Sequence of chain 1.B:
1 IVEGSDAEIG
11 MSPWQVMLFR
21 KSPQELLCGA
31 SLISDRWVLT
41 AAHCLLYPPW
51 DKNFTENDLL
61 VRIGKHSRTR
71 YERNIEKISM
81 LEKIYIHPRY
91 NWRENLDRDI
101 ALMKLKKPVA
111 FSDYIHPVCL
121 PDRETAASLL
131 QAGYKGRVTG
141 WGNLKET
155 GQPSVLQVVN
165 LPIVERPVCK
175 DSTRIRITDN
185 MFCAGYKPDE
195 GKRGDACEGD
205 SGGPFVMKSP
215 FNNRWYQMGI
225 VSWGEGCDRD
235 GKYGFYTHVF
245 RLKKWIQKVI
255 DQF

Binding-site contacts:
Ligand atom C6 contacts residue SER205 of chain 1.B at 3.8 Å.
Ligand atom C32 contacts residue TRP227 of chain 1.B at 3.7 Å (hydrophobic).
Ligand atom C42 contacts residue TYR47 of chain 1.B at 3.6 Å (hydrophobic).
Ligand atom N2 contacts residue ASP199 of chain 1.B at 2.7 Å (salt-bridge).
Ligand atom C5 contacts residue GLY228 of chain 1.B at 3.7 Å.
Ligand atom C9 contacts residue GLY228 of chain 1.B at 3.5 Å.
Ligand atom C13 contacts residue GLU202 of chain 1.B at 3.7 Å.
Ligand atom C30 contacts residue LEU96 of chain 1.B at 3.7 Å (hydrophobic).
Ligand atom C25 contacts residue TYR47 of chain 1.B at 3.4 Å (hydrophobic).
Ligand atom C12 contacts residue GLU202 of chain 1.B at 3.6 Å.
Ligand atom C42 contacts residue HIS43 of chain 1.B at 3.8 Å.
Ligand atom C6 contacts residue TRP227 of chain 1.B at 3.5 Å (hydrophobic).
Ligand atom N2 contacts residue GLY238 of chain 1.B at 3.6 Å.
Ligand atom C9 contacts residue GLY230 of chain 1.B at 3.6 Å.
Ligand atom C28 contacts residue ASN95 of chain 1.B at 3.6 Å.
Ligand atom O29 contacts residue LEU96 of chain 1.B at 3.6 Å.
Ligand atom C5 contacts residue VAL225 of chain 1.B at 3.8 Å (hydrophobic).
Ligand atom C10 contacts residue SER205 of chain 1.B at 3.3 Å.
Ligand atom C4 contacts residue TRP227 of chain 1.B at 3.7 Å (hydrophobic).
Ligand atom C8 contacts residue GLY228 of chain 1.B at 3.8 Å.
Ligand atom C28 contacts residue GLU94 of chain 1.B at 3.0 Å.
Ligand atom C5 contacts residue TRP227 of chain 1.B at 3.5 Å (hydrophobic).
Ligand atom N2 contacts residue ALA200 of chain 1.B at 3.5 Å (h-bond).
Ligand atom C26 contacts residue TYR47 of chain 1.B at 3.6 Å (hydrophobic).
Ligand atom C3 contacts residue ASP199 of chain 1.B at 3.5 Å.
Ligand atom C16 contacts residue HIS43 of chain 1.B at 3.6 Å.
Ligand atom O21 contacts residue TRP227 of chain 1.B at 3.2 Å.
Ligand atom O29 contacts residue ASN95 of chain 1.B at 3.1 Å.
Ligand atom N1 contacts residue ASP199 of chain 1.B at 2.8 Å (salt-bridge).
Ligand atom O29 contacts residue GLU94 of chain 1.B at 3.3 Å (salt-bridge).
Ligand atom C22 contacts residue SER226 of chain 1.B at 3.5 Å.
Ligand atom N1 contacts residue ALA200 of chain 1.B at 3.3 Å (h-bond).
Ligand atom O21 contacts residue GLY228 of chain 1.B at 3.0 Å (h-bond).
Ligand atom C3 contacts residue ALA200 of chain 1.B at 3.4 Å (hydrophobic).
Ligand atom O27 contacts residue TYR47 of chain 1.B at 3.1 Å (h-bond).
Ligand atom C20 contacts residue TRP227 of chain 1.B at 3.8 Å (hydrophobic).
Ligand atom N1 contacts residue CYS231 of chain 1.B at 3.8 Å.
Ligand atom C4 contacts residue GLY228 of chain 1.B at 3.5 Å.
Ligand atom C6 contacts residue SER226 of chain 1.B at 3.8 Å.
Ligand atom N1 contacts residue GLY230 of chain 1.B at 2.9 Å (h-bond).

A protein and the small-molecule ligand that binds it are described below.
Small molecule (SMILES): CC[C@@H]1[C@@H]2[C@H](C(=O)N1Cc1ccc3c(c1)OCO3)[C@H](c1ccc(C(=N)N)cc1)N1CCC[C@@H]21